Binding-site contacts:
Ligand atom C8 contacts residue PHE381 of chain 1.A at 3.4 Å (hydrophobic).
Ligand atom O7 contacts residue PRO424 of chain 1.A at 3.3 Å.
Ligand atom O7 contacts residue GLN423 of chain 1.A at 2.9 Å (h-bond).
Ligand atom C3 contacts residue HEM1 of chain 1.B at 4.4 Å.
Ligand atom C3 contacts residue ARG255 of chain 1.A at 3.8 Å.
Ligand atom C7 contacts residue GLN423 of chain 1.A at 4.0 Å.
Ligand atom C7 contacts residue PHE381 of chain 1.A at 4.1 Å (hydrophobic).
Ligand atom N8 contacts residue PHE381 of chain 1.A at 4.2 Å.
Ligand atom C2 contacts residue PHE381 of chain 1.A at 4.0 Å (hydrophobic).
Ligand atom C1 contacts residue ARG255 of chain 1.A at 4.0 Å.
Ligand atom O7 contacts residue PHE381 of chain 1.A at 3.8 Å.
Ligand atom C3 contacts residue GLU258 of chain 1.A at 2.8 Å.
Ligand atom C5 contacts residue HEM1 of chain 1.B at 3.4 Å.
Ligand atom C4 contacts residue ARG255 of chain 1.A at 3.6 Å.
Ligand atom C4 contacts residue HEM1 of chain 1.B at 3.8 Å.
Ligand atom O4 contacts residue GLN105 of chain 1.A at 3.9 Å.
Ligand atom O4 contacts residue ARG255 of chain 1.A at 3.8 Å.
Ligand atom C6 contacts residue HEM1 of chain 1.B at 3.9 Å.
Ligand atom N8 contacts residue SER254 of chain 1.A at 4.3 Å.
Ligand atom O4 contacts residue HEM1 of chain 1.B at 3.3 Å (h-bond).
Ligand atom C2 contacts residue GLU258 of chain 1.A at 3.0 Å.
Ligand atom C8 contacts residue PRO424 of chain 1.A at 3.6 Å (hydrophobic).
Ligand atom C4 contacts residue GLU258 of chain 1.A at 4.0 Å.
Ligand atom C5 contacts residue ARG255 of chain 1.A at 3.3 Å.
Ligand atom C6 contacts residue ARG255 of chain 1.A at 3.8 Å.
Ligand atom C2 contacts residue ARG255 of chain 1.A at 4.1 Å.
Ligand atom C1 contacts residue GLU258 of chain 1.A at 4.3 Å.
Ligand atom N8 contacts residue ARG255 of chain 1.A at 3.7 Å.
Ligand atom C4 contacts residue HIS109 of chain 1.A at 4.2 Å.
Ligand atom C7 contacts residue PRO424 of chain 1.A at 4.1 Å (hydrophobic).
Ligand atom O4 contacts residue GLU258 of chain 1.A at 4.2 Å.
Ligand atom O4 contacts residue HIS109 of chain 1.A at 3.2 Å (h-bond).

Sequence of chain 1.A:
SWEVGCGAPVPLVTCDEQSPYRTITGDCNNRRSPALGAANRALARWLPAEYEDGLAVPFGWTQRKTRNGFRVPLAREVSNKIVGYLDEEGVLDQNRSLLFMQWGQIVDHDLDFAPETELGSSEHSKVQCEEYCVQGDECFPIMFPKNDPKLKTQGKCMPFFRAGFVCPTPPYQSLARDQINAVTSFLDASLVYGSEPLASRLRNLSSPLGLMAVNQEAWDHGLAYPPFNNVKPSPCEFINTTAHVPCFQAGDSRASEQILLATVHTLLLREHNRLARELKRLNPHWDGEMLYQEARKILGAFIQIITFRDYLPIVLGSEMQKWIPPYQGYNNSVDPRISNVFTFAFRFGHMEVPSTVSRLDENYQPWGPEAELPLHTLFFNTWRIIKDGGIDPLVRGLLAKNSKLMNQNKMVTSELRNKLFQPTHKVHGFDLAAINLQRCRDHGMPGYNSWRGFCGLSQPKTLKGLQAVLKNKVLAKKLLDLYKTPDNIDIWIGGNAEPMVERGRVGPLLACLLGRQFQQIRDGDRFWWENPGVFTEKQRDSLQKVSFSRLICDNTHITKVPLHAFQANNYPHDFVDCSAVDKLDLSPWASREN

This small molecule binds to this protein.
Small molecule (SMILES): NC[C@H](O)c1ccc(O)cc1